Binding-site contacts:
Ligand atom NH1 contacts residue VAL7 of chain 1.A at 4.1 Å.
Ligand atom N contacts residue ALA3 of chain 1.A at 2.9 Å (h-bond).
Ligand atom NE contacts residue LYS6 of chain 1.A at 4.5 Å.
Ligand atom OD contacts residue VAL7 of chain 1.A at 4.1 Å.
Ligand atom OD contacts residue TYR5 of chain 1.A at 3.4 Å (h-bond).
Ligand atom CG contacts residue TYR5 of chain 1.A at 3.5 Å (hydrophobic).
Ligand atom N contacts residue TYR5 of chain 1.A at 4.1 Å.
Ligand atom CZ contacts residue VAL7 of chain 1.A at 3.5 Å (hydrophobic).
Ligand atom OD contacts residue LYS6 of chain 1.A at 3.6 Å.
Ligand atom CG contacts residue LYS6 of chain 1.A at 4.2 Å.
Ligand atom NH1 contacts residue TYR13 of chain 1.A at 4.5 Å.
Ligand atom CA contacts residue ALA3 of chain 1.A at 4.4 Å (hydrophobic).
Ligand atom NH2 contacts residue VAL7 of chain 1.A at 3.4 Å.
Ligand atom CB contacts residue TYR5 of chain 1.A at 4.3 Å (hydrophobic).
Ligand atom NE contacts residue VAL7 of chain 1.A at 3.8 Å.

The small molecule below binds the protein below.
Small molecule (SMILES): [H]/N=C(\N)NOCC[C@H](N)C(=O)O

Sequence of chain 1.A:
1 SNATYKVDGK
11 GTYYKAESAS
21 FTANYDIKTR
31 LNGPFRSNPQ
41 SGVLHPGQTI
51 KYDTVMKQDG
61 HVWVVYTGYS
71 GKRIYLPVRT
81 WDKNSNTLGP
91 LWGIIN